Binding-site contacts:
Ligand atom O3 contacts residue ARG68 of chain 1.A at 2.7 Å (salt-bridge).
Ligand atom C1 contacts residue TYR157 of chain 1.A at 3.6 Å (hydrophobic).
Ligand atom C1 contacts residue LYS17 of chain 1.A at 3.6 Å.
Ligand atom O3 contacts residue GLU113 of chain 1.A at 3.9 Å.
Ligand atom C6 contacts residue PRO156 of chain 1.A at 3.8 Å (hydrophobic).
Ligand atom C6 contacts residue GLU155 of chain 1.A at 3.3 Å.
Ligand atom C2 contacts residue TRP342 of chain 1.A at 3.9 Å (hydrophobic).
Ligand atom C6 contacts residue TYR157 of chain 1.A at 3.8 Å (hydrophobic).
Ligand atom O2 contacts residue ALA65 of chain 1.A at 3.5 Å.
Ligand atom C2 contacts residue LYS17 of chain 1.A at 3.8 Å.
Ligand atom O6 contacts residue PRO156 of chain 1.A at 3.3 Å.
Ligand atom O6 contacts residue GLU155 of chain 1.A at 2.7 Å (salt-bridge).
Ligand atom O3 contacts residue ASP67 of chain 1.A at 2.6 Å (salt-bridge).
Ligand atom O6 contacts residue PHE158 of chain 1.A at 3.7 Å.
Ligand atom O1 contacts residue ASP16 of chain 1.A at 2.9 Å (salt-bridge).
Ligand atom O2 contacts residue TRP64 of chain 1.A at 3.2 Å (h-bond).
Ligand atom O2 contacts residue GLU113 of chain 1.A at 2.6 Å (salt-bridge).
Ligand atom C3 contacts residue ASP67 of chain 1.A at 3.5 Å.
Ligand atom C3 contacts residue ARG68 of chain 1.A at 3.9 Å.
Ligand atom C4 contacts residue TYR157 of chain 1.A at 3.9 Å (hydrophobic).
Ligand atom O1 contacts residue LYS17 of chain 1.A at 3.0 Å (salt-bridge).
Ligand atom C2 contacts residue TRP232 of chain 1.A at 3.9 Å (hydrophobic).
Ligand atom C6 contacts residue PHE158 of chain 1.A at 3.8 Å (hydrophobic).
Ligand atom C2 contacts residue ASP67 of chain 1.A at 3.3 Å.
Ligand atom C4 contacts residue ARG68 of chain 1.A at 3.8 Å.
Ligand atom O3 contacts residue TRP64 of chain 1.A at 3.3 Å (h-bond).
Ligand atom C3 contacts residue TRP64 of chain 1.A at 3.6 Å (hydrophobic).
Ligand atom O6 contacts residue TYR157 of chain 1.A at 2.9 Å (h-bond).
Ligand atom O5 contacts residue ASP16 of chain 1.A at 3.9 Å.
Ligand atom C1 contacts residue TRP232 of chain 1.A at 3.7 Å (hydrophobic).
Ligand atom O2 contacts residue LYS17 of chain 1.A at 2.7 Å (salt-bridge).
Ligand atom C2 contacts residue GLU113 of chain 1.A at 3.4 Å.
Ligand atom O3 contacts residue ALA65 of chain 1.A at 3.3 Å.
Ligand atom O1 contacts residue ASN14 of chain 1.A at 3.8 Å.
Ligand atom C6 contacts residue TRP342 of chain 1.A at 3.7 Å (hydrophobic).
Ligand atom O5 contacts residue TYR157 of chain 1.A at 3.1 Å.
Ligand atom C4 contacts residue TRP342 of chain 1.A at 3.6 Å (hydrophobic).
Ligand atom O4 contacts residue ARG68 of chain 1.A at 2.8 Å (salt-bridge).
Ligand atom O2 contacts residue ASP67 of chain 1.A at 2.6 Å (salt-bridge).
Ligand atom C1 contacts residue ASP16 of chain 1.A at 3.5 Å.

This protein binds this small molecule.
Small molecule (SMILES): OC[C@H]1O[C@H](O[C@H]2[C@H](O)[C@@H](O)[C@@H](O)O[C@@H]2CO)[C@H](O)[C@@H](O)[C@@H]1O

Sequence of chain 1.A:
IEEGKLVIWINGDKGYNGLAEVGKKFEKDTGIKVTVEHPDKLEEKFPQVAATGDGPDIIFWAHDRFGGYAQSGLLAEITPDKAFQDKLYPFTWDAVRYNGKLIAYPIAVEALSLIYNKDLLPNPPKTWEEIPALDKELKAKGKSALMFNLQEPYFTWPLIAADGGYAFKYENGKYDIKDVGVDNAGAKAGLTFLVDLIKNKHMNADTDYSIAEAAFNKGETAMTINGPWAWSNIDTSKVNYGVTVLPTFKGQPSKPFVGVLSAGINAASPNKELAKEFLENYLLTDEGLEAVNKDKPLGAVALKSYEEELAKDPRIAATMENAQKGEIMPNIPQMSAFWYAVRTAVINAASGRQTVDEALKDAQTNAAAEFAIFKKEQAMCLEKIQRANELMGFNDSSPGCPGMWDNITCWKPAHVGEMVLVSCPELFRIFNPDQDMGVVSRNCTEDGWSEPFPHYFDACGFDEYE